Sequence of chain 17.A:
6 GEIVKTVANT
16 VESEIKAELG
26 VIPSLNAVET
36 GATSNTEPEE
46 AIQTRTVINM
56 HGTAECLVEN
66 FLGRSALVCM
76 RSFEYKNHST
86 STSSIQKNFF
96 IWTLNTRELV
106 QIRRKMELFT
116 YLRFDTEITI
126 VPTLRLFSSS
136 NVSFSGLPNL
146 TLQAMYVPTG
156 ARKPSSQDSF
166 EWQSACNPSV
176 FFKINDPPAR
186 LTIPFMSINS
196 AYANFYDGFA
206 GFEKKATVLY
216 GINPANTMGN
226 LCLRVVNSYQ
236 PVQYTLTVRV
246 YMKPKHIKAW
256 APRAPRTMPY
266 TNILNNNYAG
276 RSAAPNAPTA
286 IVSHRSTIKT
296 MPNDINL

Sequence of chain 17.C:
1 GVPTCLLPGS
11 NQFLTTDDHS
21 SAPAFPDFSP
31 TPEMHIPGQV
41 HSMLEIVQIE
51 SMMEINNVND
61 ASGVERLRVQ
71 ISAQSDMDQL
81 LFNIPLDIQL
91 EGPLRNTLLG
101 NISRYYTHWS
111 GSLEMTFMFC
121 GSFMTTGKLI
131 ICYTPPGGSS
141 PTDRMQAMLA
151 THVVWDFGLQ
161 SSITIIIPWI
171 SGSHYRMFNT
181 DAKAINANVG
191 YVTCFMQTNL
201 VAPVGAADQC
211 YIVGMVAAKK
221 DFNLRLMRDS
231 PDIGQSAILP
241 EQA

The protein below binds the small molecule below.
Small molecule (SMILES): Cc1cc(CCCCCCCOc2ccc(C3=NCCO3)cc2)on1

Binding-site contacts:
Ligand atom C3B contacts residue ILE123 of chain 17.A at 3.9 Å (hydrophobic).
Ligand atom O1A contacts residue LEU186 of chain 17.A at 3.7 Å.
Ligand atom O1 contacts residue TYR197 of chain 17.A at 3.9 Å.
Ligand atom C31 contacts residue TYR197 of chain 17.A at 3.7 Å (hydrophobic).
Ligand atom O1B contacts residue LEU99 of chain 17.A at 3.1 Å.
Ligand atom C2C contacts residue THR101 of chain 17.A at 3.8 Å.
Ligand atom O1B contacts residue TRP97 of chain 17.A at 3.6 Å.
Ligand atom C5B contacts residue ILE188 of chain 17.A at 3.6 Å (hydrophobic).
Ligand atom C6C contacts residue TRP97 of chain 17.A at 3.9 Å (hydrophobic).
Ligand atom C3B contacts residue LEU226 of chain 17.A at 3.5 Å (hydrophobic).
Ligand atom C4B contacts residue LEU226 of chain 17.A at 3.9 Å (hydrophobic).
Ligand atom C5A contacts residue VAL175 of chain 17.A at 3.9 Å (hydrophobic).
Ligand atom C4C contacts residue THR121 of chain 17.A at 3.7 Å.
Ligand atom C1C contacts residue TYR197 of chain 17.A at 3.7 Å (hydrophobic).
Ligand atom C4A contacts residue PRO173 of chain 17.A at 3.3 Å (hydrophobic).
Ligand atom O1 contacts residue MET223 of chain 17.A at 3.6 Å (h-bond).
Ligand atom C2A contacts residue LEU186 of chain 17.A at 3.7 Å (hydrophobic).
Ligand atom C5C contacts residue LEU99 of chain 17.A at 3.6 Å (hydrophobic).
Ligand atom O1A contacts residue ALA149 of chain 17.A at 3.7 Å.
Ligand atom C4A contacts residue TYR151 of chain 17.A at 3.8 Å (hydrophobic).
Ligand atom C4 contacts residue TYR197 of chain 17.A at 3.6 Å (hydrophobic).
Ligand atom C4A contacts residue LEU186 of chain 17.A at 3.9 Å (hydrophobic).
Ligand atom C7C contacts residue LEU99 of chain 17.A at 3.5 Å (hydrophobic).
Ligand atom C3 contacts residue TYR197 of chain 17.A at 3.7 Å (hydrophobic).
Ligand atom C6B contacts residue ILE188 of chain 17.A at 3.7 Å (hydrophobic).
Ligand atom C5 contacts residue TYR197 of chain 17.A at 3.8 Å (hydrophobic).
Ligand atom C5A contacts residue ALA149 of chain 17.A at 3.2 Å (hydrophobic).
Ligand atom C2B contacts residue LEU226 of chain 17.A at 3.6 Å (hydrophobic).
Ligand atom C2B contacts residue ILE123 of chain 17.A at 3.5 Å (hydrophobic).
Ligand atom C5A contacts residue LEU186 of chain 17.A at 3.6 Å (hydrophobic).
Ligand atom C7C contacts residue ILE123 of chain 17.A at 3.5 Å (hydrophobic).
Ligand atom C1B contacts residue LEU99 of chain 17.A at 3.9 Å (hydrophobic).
Ligand atom O1A contacts residue LEU226 of chain 17.A at 3.8 Å.
Ligand atom C5A contacts residue PRO173 of chain 17.A at 3.5 Å (hydrophobic).
Ligand atom N3A contacts residue TYR151 of chain 17.A at 3.3 Å.
Ligand atom C6C contacts residue LEU99 of chain 17.A at 3.6 Å (hydrophobic).
Ligand atom C31 contacts residue ASN199 of chain 17.A at 3.4 Å.
Ligand atom C6C contacts residue ILE123 of chain 17.A at 3.6 Å (hydrophobic).
Ligand atom N2 contacts residue ASN221 of chain 17.A at 3.9 Å.
Ligand atom C5C contacts residue THR101 of chain 17.A at 3.7 Å.